Sequence of chain 1.E:
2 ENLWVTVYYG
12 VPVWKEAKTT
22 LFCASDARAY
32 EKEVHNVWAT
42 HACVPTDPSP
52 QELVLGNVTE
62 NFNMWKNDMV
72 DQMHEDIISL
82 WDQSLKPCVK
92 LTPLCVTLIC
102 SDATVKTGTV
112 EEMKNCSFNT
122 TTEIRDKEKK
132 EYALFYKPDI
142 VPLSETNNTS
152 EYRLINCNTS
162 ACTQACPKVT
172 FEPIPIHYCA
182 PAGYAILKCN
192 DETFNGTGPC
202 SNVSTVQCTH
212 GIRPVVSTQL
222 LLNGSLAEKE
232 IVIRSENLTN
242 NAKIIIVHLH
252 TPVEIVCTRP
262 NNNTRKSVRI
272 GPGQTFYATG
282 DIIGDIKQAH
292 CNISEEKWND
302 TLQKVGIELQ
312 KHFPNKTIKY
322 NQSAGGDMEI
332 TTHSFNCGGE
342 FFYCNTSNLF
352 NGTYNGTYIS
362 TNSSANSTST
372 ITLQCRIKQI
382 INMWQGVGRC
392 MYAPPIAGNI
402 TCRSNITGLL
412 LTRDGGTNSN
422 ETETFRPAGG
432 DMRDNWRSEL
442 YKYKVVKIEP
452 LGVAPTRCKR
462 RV

Binding-site contacts:
Ligand atom O6 contacts residue VAL142 of chain 1.E at 4.1 Å.
Ligand atom C6 contacts residue ARG154 of chain 1.E at 3.6 Å.
Ligand atom C2 contacts residue ASN159 of chain 1.E at 2.5 Å.
Ligand atom C6 contacts residue VAL142 of chain 1.E at 4.1 Å (hydrophobic).
Ligand atom C1 contacts residue ARG154 of chain 1.E at 3.8 Å.
Ligand atom O7 contacts residue ASN159 of chain 1.E at 2.9 Å (h-bond).
Ligand atom C7 contacts residue ASN159 of chain 1.E at 3.2 Å.
Ligand atom N2 contacts residue THR160 of chain 1.E at 4.3 Å.
Ligand atom C3 contacts residue ASN159 of chain 1.E at 3.8 Å.
Ligand atom N2 contacts residue ASN159 of chain 1.E at 3.0 Å (h-bond).
Ligand atom C7 contacts residue THR160 of chain 1.E at 4.5 Å.
Ligand atom C8 contacts residue THR160 of chain 1.E at 4.2 Å.
Ligand atom C1 contacts residue ASN159 of chain 1.E at 1.4 Å.
Ligand atom C5 contacts residue ARG154 of chain 1.E at 3.8 Å.
Ligand atom C8 contacts residue ASN159 of chain 1.E at 3.7 Å.
Ligand atom C4 contacts residue ASN159 of chain 1.E at 4.2 Å.
Ligand atom C5 contacts residue ASN159 of chain 1.E at 3.7 Å.
Ligand atom O5 contacts residue ARG154 of chain 1.E at 2.9 Å (salt-bridge).
Ligand atom O5 contacts residue ASN159 of chain 1.E at 2.3 Å (h-bond).

The protein below binds the small molecule below.
Small molecule (SMILES): CC(=O)N[C@@H]1[C@@H](O)[C@H](O)[C@@H](CO)O[C@H]1O